Binding-site contacts:
Ligand atom CG contacts residue PHE259 of chain 1.D at 3.5 Å (hydrophobic).
Ligand atom O contacts residue LEU383 of chain 1.D at 3.4 Å.
Ligand atom O contacts residue LEU383 of chain 1.D at 3.4 Å.
Ligand atom O contacts residue ARG160 of chain 1.D at 3.6 Å.
Ligand atom CA contacts residue GLY182 of chain 1.D at 3.7 Å.
Ligand atom O contacts residue ARG160 of chain 1.D at 3.5 Å (salt-bridge).
Ligand atom O contacts residue ARG160 of chain 1.D at 3.8 Å.
Ligand atom O contacts residue LYS386 of chain 1.D at 2.9 Å (salt-bridge).
Ligand atom CA contacts residue ARG160 of chain 1.D at 3.4 Å.
Ligand atom CD2 contacts residue ARG160 of chain 1.D at 3.8 Å.
Ligand atom N contacts residue GLY182 of chain 1.D at 2.7 Å (h-bond).
Ligand atom O contacts residue VAL385 of chain 1.D at 3.3 Å.
Ligand atom C contacts residue GLY182 of chain 1.D at 3.5 Å.
Ligand atom CE contacts residue PRO384 of chain 1.D at 3.6 Å (hydrophobic).
Ligand atom CG contacts residue GLY182 of chain 1.D at 3.5 Å.
Ligand atom CE contacts residue SER365 of chain 1.D at 3.5 Å.
Ligand atom CG contacts residue LEU383 of chain 1.D at 3.8 Å (hydrophobic).
Ligand atom CB contacts residue GLY182 of chain 1.D at 3.5 Å.
Ligand atom CA contacts residue LEU383 of chain 1.D at 3.5 Å (hydrophobic).
Ligand atom CB contacts residue GLY182 of chain 1.D at 3.2 Å.
Ligand atom N contacts residue ARG160 of chain 1.D at 3.8 Å.
Ligand atom CD2 contacts residue PHE259 of chain 1.D at 3.4 Å (hydrophobic).
Ligand atom CA contacts residue GLY182 of chain 1.D at 3.4 Å.
Ligand atom C contacts residue LEU383 of chain 1.D at 3.3 Å (hydrophobic).
Ligand atom C contacts residue LEU383 of chain 1.D at 3.7 Å (hydrophobic).
Ligand atom CG contacts residue PRO384 of chain 1.D at 3.3 Å (hydrophobic).
Ligand atom CD contacts residue PRO384 of chain 1.D at 3.3 Å (hydrophobic).
Ligand atom CD2 contacts residue PRO254 of chain 1.D at 3.6 Å (hydrophobic).
Ligand atom CG2 contacts residue HIS183 of chain 1.D at 3.8 Å.
Ligand atom CD1 contacts residue GLY182 of chain 1.D at 3.6 Å.
Ligand atom CD1 contacts residue THR180 of chain 1.D at 3.4 Å.
Ligand atom N contacts residue LEU383 of chain 1.D at 3.8 Å.
Ligand atom C contacts residue LYS386 of chain 1.D at 3.9 Å.
Ligand atom CD contacts residue PHE259 of chain 1.D at 3.9 Å (hydrophobic).
Ligand atom CH3 contacts residue LYS386 of chain 1.D at 3.6 Å.
Ligand atom O contacts residue GLY182 of chain 1.D at 3.7 Å.
Ligand atom CG1 contacts residue HIS183 of chain 1.D at 3.6 Å.
Ligand atom N contacts residue LEU383 of chain 1.D at 3.7 Å.
Ligand atom C contacts residue ARG160 of chain 1.D at 3.4 Å.
Ligand atom CD2 contacts residue LEU383 of chain 1.D at 3.5 Å (hydrophobic).

This protein binds this small molecule.
Small molecule (SMILES): CC(=O)N(C)[C@H](C(=O)N1C[C@H](C)C[C@H]1C(=O)N(C)[C@@H]1C(=O)N[C@@H](CC(C)C)C(=O)N2C[C@H](C)C[C@H]2C(=O)N[C@@H](CC(C)C)C(=O)N(C)[C@@H](C(C)C)C(=O)N2CCC[C@H]2C(=O)N(C)[C@H](CC(C)C)C(=O)NCC(=O)O[C@@H]1C)C(C)C

Sequence of chain 1.D:
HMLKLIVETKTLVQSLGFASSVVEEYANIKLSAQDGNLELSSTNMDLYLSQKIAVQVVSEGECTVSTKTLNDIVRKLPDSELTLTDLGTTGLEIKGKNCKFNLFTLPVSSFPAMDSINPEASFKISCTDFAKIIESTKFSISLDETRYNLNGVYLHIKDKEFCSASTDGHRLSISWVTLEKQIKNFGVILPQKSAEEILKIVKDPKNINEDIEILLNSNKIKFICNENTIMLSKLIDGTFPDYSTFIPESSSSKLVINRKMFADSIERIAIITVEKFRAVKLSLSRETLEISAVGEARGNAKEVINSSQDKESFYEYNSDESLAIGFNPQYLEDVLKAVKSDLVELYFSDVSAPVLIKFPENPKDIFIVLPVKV